Sequence of chain 1.A:
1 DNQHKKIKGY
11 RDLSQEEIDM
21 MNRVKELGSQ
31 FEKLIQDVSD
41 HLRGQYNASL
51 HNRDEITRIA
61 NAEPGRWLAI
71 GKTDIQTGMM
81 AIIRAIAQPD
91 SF

This protein binds this small molecule.
Small molecule (SMILES): Nc1nc2c(ncn2[C@@H]2O[C@H](CO)[C@@H](OP(=O)(O)O)[C@H]2O)c(=O)[nH]1

Sequence of chain 4.A:
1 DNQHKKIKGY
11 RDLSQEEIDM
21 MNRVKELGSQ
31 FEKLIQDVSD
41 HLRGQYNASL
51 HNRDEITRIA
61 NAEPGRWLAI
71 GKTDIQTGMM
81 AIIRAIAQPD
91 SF

Binding-site contacts:
Ligand atom P contacts residue 3AM1 of chain 1.N at 1.6 Å.
Ligand atom O5' contacts residue 3AM1 of chain 4.N at 0.1 Å (h-bond).
Ligand atom C4 contacts residue 3AM1 of chain 4.N at 0.2 Å.
Ligand atom N7 contacts residue 3AM1 of chain 4.N at 0.1 Å (h-bond).
Ligand atom O3' contacts residue 3AM1 of chain 1.N at 2.5 Å (h-bond).
Ligand atom O5' contacts residue 3GP1 of chain 4.M at 1.6 Å.
Ligand atom O2' contacts residue 3AM1 of chain 4.N at 0.2 Å (h-bond).
Ligand atom C2 contacts residue 3AM1 of chain 4.N at 0.3 Å.
Ligand atom O2P contacts residue 3AM1 of chain 4.N at 0.3 Å (h-bond).
Ligand atom C3' contacts residue 3GP1 of chain 4.M at 3.0 Å.
Ligand atom N9 contacts residue 3AM1 of chain 4.N at 0.2 Å (h-bond).
Ligand atom C5 contacts residue 3AM1 of chain 4.N at 0.1 Å.
Ligand atom C8 contacts residue 3AM1 of chain 4.N at 0.1 Å.
Ligand atom O3P contacts residue 3AM1 of chain 4.N at 0.3 Å (h-bond).
Ligand atom O3' contacts residue 3GP1 of chain 4.M at 2.4 Å (h-bond).
Ligand atom O2P contacts residue TYR10 of chain 1.A at 2.7 Å (h-bond).
Ligand atom P contacts residue 3GP1 of chain 4.M at 1.6 Å.
Ligand atom O3P contacts residue 3GP1 of chain 4.M at 2.6 Å (h-bond).
Ligand atom N1 contacts residue 3AM1 of chain 4.N at 0.3 Å (h-bond).
Ligand atom O3P contacts residue 3AM1 of chain 1.N at 2.5 Å (h-bond).
Ligand atom C3' contacts residue 3AM1 of chain 4.N at 0.2 Å.
Ligand atom O5' contacts residue 3AM1 of chain 1.N at 1.6 Å.
Ligand atom O2P contacts residue 3GP1 of chain 4.M at 2.5 Å (h-bond).
Ligand atom O2P contacts residue LYS25 of chain 4.A at 2.9 Å (salt-bridge).
Ligand atom C4' contacts residue 3AM1 of chain 4.N at 0.2 Å.
Ligand atom N2 contacts residue 3AM1 of chain 4.N at 1.5 Å.
Ligand atom C5' contacts residue 3GP1 of chain 4.M at 2.6 Å.
Ligand atom N3 contacts residue 3AM1 of chain 4.N at 0.3 Å (h-bond).
Ligand atom O2P contacts residue 3AM1 of chain 1.N at 2.5 Å (h-bond).
Ligand atom C5' contacts residue 3AM1 of chain 1.N at 2.6 Å.
Ligand atom C2' contacts residue 3AM1 of chain 4.N at 0.2 Å.
Ligand atom C1' contacts residue 3AM1 of chain 4.N at 0.2 Å.
Ligand atom C5' contacts residue 3AM1 of chain 4.N at 0.1 Å.
Ligand atom O6 contacts residue 3AM1 of chain 4.N at 0.3 Å (h-bond).
Ligand atom N2 contacts residue ARG11 of chain 1.A at 3.0 Å (salt-bridge).
Ligand atom O4' contacts residue 3AM1 of chain 4.N at 0.2 Å (h-bond).
Ligand atom O3' contacts residue 3AM1 of chain 4.N at 0.2 Å (h-bond).
Ligand atom C3' contacts residue 3AM1 of chain 1.N at 3.1 Å.
Ligand atom P contacts residue 3AM1 of chain 4.N at 0.2 Å.
Ligand atom C6 contacts residue 3AM1 of chain 4.N at 0.1 Å.